Sequence of chain 1.C:
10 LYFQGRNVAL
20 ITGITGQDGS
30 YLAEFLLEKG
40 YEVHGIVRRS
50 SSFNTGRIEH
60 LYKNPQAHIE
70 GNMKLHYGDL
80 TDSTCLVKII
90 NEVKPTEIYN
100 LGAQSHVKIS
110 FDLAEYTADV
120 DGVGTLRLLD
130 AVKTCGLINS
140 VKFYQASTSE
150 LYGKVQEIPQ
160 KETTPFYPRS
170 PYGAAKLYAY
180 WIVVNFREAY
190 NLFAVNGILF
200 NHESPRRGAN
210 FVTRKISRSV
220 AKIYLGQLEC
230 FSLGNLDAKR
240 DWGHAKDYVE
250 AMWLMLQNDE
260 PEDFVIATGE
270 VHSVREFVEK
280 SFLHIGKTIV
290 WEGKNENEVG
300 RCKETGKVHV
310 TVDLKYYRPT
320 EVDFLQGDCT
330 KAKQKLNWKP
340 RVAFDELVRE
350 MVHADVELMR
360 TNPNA

Sequence of chain 1.D:
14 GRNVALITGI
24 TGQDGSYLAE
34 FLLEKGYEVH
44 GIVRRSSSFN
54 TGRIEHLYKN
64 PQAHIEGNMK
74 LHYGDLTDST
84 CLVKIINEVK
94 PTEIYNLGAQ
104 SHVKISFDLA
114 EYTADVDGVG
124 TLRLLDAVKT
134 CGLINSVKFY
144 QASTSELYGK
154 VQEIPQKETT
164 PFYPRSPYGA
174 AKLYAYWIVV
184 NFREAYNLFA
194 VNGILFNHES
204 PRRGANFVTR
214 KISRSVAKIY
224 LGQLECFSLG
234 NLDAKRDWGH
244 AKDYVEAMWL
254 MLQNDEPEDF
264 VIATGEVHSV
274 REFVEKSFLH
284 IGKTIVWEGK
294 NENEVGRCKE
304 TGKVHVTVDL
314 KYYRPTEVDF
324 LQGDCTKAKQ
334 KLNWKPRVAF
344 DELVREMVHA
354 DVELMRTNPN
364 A

Binding-site contacts:
Ligand atom O6 contacts residue THR54 of chain 1.C at 2.8 Å (h-bond).
Ligand atom N7 contacts residue HIS67 of chain 1.C at 3.7 Å.
Ligand atom O2X contacts residue ASN209 of chain 1.D at 3.0 Å (h-bond).
Ligand atom O5 contacts residue TYR76 of chain 1.C at 3.5 Å (h-bond).
Ligand atom C2 contacts residue HIS67 of chain 1.C at 3.3 Å.
Ligand atom O2' contacts residue ARG217 of chain 1.D at 3.4 Å (salt-bridge).
Ligand atom N7 contacts residue PHE52 of chain 1.C at 3.3 Å.
Ligand atom C8 contacts residue PHE52 of chain 1.C at 3.6 Å (hydrophobic).
Ligand atom O2' contacts residue HIS67 of chain 1.C at 3.1 Å (h-bond).
Ligand atom O3 contacts residue GLU69 of chain 1.C at 3.6 Å.
Ligand atom C6 contacts residue THR54 of chain 1.C at 3.5 Å.
Ligand atom C4' contacts residue ALA208 of chain 1.D at 3.3 Å (hydrophobic).
Ligand atom O1P contacts residue TYR315 of chain 1.D at 2.8 Å (h-bond).
Ligand atom C4A contacts residue GLU69 of chain 1.C at 3.5 Å.
Ligand atom N1 contacts residue HIS67 of chain 1.C at 3.5 Å.
Ligand atom O2' contacts residue ALA66 of chain 1.C at 3.6 Å.
Ligand atom C4 contacts residue HIS67 of chain 1.C at 3.5 Å.
Ligand atom C5 contacts residue PHE52 of chain 1.C at 3.4 Å (hydrophobic).
Ligand atom O3P contacts residue LYS214 of chain 1.D at 2.8 Å (salt-bridge).
Ligand atom O3 contacts residue TYR61 of chain 1.C at 3.5 Å.
Ligand atom C3 contacts residue TYR61 of chain 1.C at 3.6 Å (hydrophobic).
Ligand atom O3P contacts residue TYR315 of chain 1.D at 3.4 Å.
Ligand atom O4 contacts residue GLU69 of chain 1.C at 2.6 Å (salt-bridge).
Ligand atom O6 contacts residue TYR61 of chain 1.C at 2.7 Å (h-bond).
Ligand atom N9 contacts residue PHE52 of chain 1.C at 3.5 Å.
Ligand atom N7 contacts residue TYR61 of chain 1.C at 3.4 Å (h-bond).
Ligand atom C4 contacts residue PHE52 of chain 1.C at 3.3 Å (hydrophobic).
Ligand atom C5' contacts residue ALA208 of chain 1.D at 3.4 Å (hydrophobic).
Ligand atom N3 contacts residue HIS67 of chain 1.C at 3.3 Å.
Ligand atom O3 contacts residue HIS67 of chain 1.C at 3.0 Å (h-bond).
Ligand atom O3' contacts residue ARG217 of chain 1.D at 2.8 Å (salt-bridge).
Ligand atom C4A contacts residue TYR61 of chain 1.C at 3.4 Å (hydrophobic).
Ligand atom C1' contacts residue ARG217 of chain 1.D at 3.6 Å.
Ligand atom C6 contacts residue TYR61 of chain 1.C at 3.5 Å (hydrophobic).
Ligand atom N2 contacts residue HIS67 of chain 1.C at 3.5 Å (h-bond).
Ligand atom O2X contacts residue TYR76 of chain 1.C at 2.5 Å (h-bond).
Ligand atom O2P contacts residue ASN209 of chain 1.D at 3.3 Å.
Ligand atom C5 contacts residue HIS67 of chain 1.C at 3.6 Å.
Ligand atom N2 contacts residue ALA364 of chain 1.D at 3.1 Å (h-bond).
Ligand atom C6A contacts residue LEU74 of chain 1.C at 3.6 Å (hydrophobic).

The protein below binds the small molecule below.
Small molecule (SMILES): C[C@@H]1O[C@H](OP(=O)(O)OP(=O)(O)OC[C@H]2O[C@@H](n3cnc4c(=O)[nH]c(N)nc43)[C@H](O)[C@@H]2O)[C@@H](O)[C@H](O)[C@@H]1O